Sequence of chain 1.K:
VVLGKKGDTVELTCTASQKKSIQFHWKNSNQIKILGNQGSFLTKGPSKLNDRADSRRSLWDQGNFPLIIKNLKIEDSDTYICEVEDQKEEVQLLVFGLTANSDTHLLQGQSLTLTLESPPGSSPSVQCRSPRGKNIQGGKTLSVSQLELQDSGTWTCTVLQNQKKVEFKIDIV

Sequence of chain 1.O:
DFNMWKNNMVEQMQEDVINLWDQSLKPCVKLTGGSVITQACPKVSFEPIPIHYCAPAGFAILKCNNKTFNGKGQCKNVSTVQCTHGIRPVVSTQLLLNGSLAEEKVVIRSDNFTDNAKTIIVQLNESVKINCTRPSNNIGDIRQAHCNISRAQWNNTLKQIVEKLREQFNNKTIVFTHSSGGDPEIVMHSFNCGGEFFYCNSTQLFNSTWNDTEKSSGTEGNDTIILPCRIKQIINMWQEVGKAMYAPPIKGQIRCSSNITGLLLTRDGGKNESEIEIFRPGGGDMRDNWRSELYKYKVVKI

Binding-site contacts:
Ligand atom C4 contacts residue ASN112 of chain 1.O at 3.9 Å.
Ligand atom C7 contacts residue ASP115 of chain 1.O at 3.6 Å.
Ligand atom C2 contacts residue THR114 of chain 1.O at 4.2 Å.
Ligand atom C2 contacts residue ASN112 of chain 1.O at 2.9 Å.
Ligand atom O5 contacts residue THR114 of chain 1.O at 4.3 Å.
Ligand atom C6 contacts residue ASN112 of chain 1.O at 3.8 Å.
Ligand atom C8 contacts residue LYS30 of chain 1.K at 4.2 Å.
Ligand atom C2 contacts residue ASP115 of chain 1.O at 4.2 Å.
Ligand atom C1 contacts residue THR114 of chain 1.O at 4.5 Å.
Ligand atom N2 contacts residue ASN112 of chain 1.O at 3.6 Å.
Ligand atom C1 contacts residue ASN112 of chain 1.O at 1.4 Å.
Ligand atom C1 contacts residue ASP115 of chain 1.O at 4.3 Å.
Ligand atom C5 contacts residue ASN112 of chain 1.O at 3.0 Å.
Ligand atom O6 contacts residue ASN112 of chain 1.O at 3.5 Å (h-bond).
Ligand atom O7 contacts residue ASP115 of chain 1.O at 3.8 Å.
Ligand atom C3 contacts residue ASN112 of chain 1.O at 3.8 Å.
Ligand atom O7 contacts residue THR114 of chain 1.O at 3.9 Å.
Ligand atom N2 contacts residue ASP115 of chain 1.O at 3.8 Å.
Ligand atom O5 contacts residue ASN112 of chain 1.O at 1.7 Å (h-bond).
Ligand atom C8 contacts residue ASP115 of chain 1.O at 3.0 Å.

This protein binds this small molecule.
Small molecule (SMILES): CC(=O)N[C@@H]1[C@@H](O)[C@H](O)[C@@H](CO)O[C@H]1O